Binding-site contacts:
Ligand atom N23 contacts residue GLU321 of chain 1.A at 3.3 Å (salt-bridge).
Ligand atom C11 contacts residue TRP314 of chain 1.A at 3.4 Å (hydrophobic).
Ligand atom O25 contacts residue GLU299 of chain 1.A at 2.6 Å (salt-bridge).
Ligand atom F16 contacts residue TRP314 of chain 1.A at 2.9 Å.
Ligand atom O25 contacts residue ZN1 of chain 1.B at 2.6 Å.
Ligand atom O25 contacts residue HIS302 of chain 1.A at 3.5 Å (h-bond).
Ligand atom F16 contacts residue LEU372 of chain 1.A at 3.0 Å.
Ligand atom C24 contacts residue GLU274 of chain 1.A at 3.5 Å.
Ligand atom C18 contacts residue GLN137 of chain 1.A at 3.4 Å.
Ligand atom C18 contacts residue TYR270 of chain 1.A at 3.5 Å (hydrophobic).
Ligand atom C21 contacts residue GLY272 of chain 1.A at 3.4 Å.
Ligand atom N27 contacts residue LYS367 of chain 1.A at 3.2 Å (salt-bridge).
Ligand atom N20 contacts residue TYR381 of chain 1.A at 3.4 Å.
Ligand atom C4 contacts residue PHE317 of chain 1.A at 3.4 Å (hydrophobic).
Ligand atom N26 contacts residue VAL370 of chain 1.A at 3.5 Å.
Ligand atom N20 contacts residue GLN139 of chain 1.A at 3.5 Å (h-bond).
Ligand atom N19 contacts residue GLN139 of chain 1.A at 3.5 Å (h-bond).
Ligand atom O25 contacts residue GLY272 of chain 1.A at 3.4 Å (h-bond).
Ligand atom O25 contacts residue GLU274 of chain 1.A at 2.8 Å (salt-bridge).
Ligand atom C1 contacts residue PRO377 of chain 1.A at 3.5 Å (hydrophobic).
Ligand atom C22 contacts residue GLU274 of chain 1.A at 3.1 Å.
Ligand atom N8 contacts residue PRO377 of chain 1.A at 3.5 Å (h-bond).
Ligand atom C17 contacts residue TYR270 of chain 1.A at 3.3 Å (hydrophobic).
Ligand atom N27 contacts residue LEU368 of chain 1.A at 3.0 Å (h-bond).
Ligand atom C17 contacts residue GLN137 of chain 1.A at 3.4 Å.
Ligand atom O6 contacts residue PRO377 of chain 1.A at 3.2 Å (h-bond).
Ligand atom C7 contacts residue PRO377 of chain 1.A at 3.5 Å (hydrophobic).
Ligand atom C2 contacts residue TYR381 of chain 1.A at 3.5 Å (hydrophobic).
Ligand atom N8 contacts residue TYR381 of chain 1.A at 3.4 Å.
Ligand atom C24 contacts residue TYR386 of chain 1.A at 3.4 Å (hydrophobic).
Ligand atom N23 contacts residue GLN139 of chain 1.A at 2.6 Å (h-bond).
Ligand atom C24 contacts residue ZN1 of chain 1.B at 2.6 Å.
Ligand atom C12 contacts residue LEU372 of chain 1.A at 3.5 Å (hydrophobic).
Ligand atom C17 contacts residue GLN139 of chain 1.A at 3.5 Å.
Ligand atom C28 contacts residue LYS367 of chain 1.A at 3.1 Å.
Ligand atom C3 contacts residue PHE317 of chain 1.A at 3.3 Å (hydrophobic).
Ligand atom C22 contacts residue GLY272 of chain 1.A at 3.4 Å.
Ligand atom C9 contacts residue ALA380 of chain 1.A at 3.5 Å (hydrophobic).
Ligand atom N23 contacts residue GLU274 of chain 1.A at 3.0 Å (salt-bridge).
Ligand atom C14 contacts residue TYR381 of chain 1.A at 3.5 Å (hydrophobic).

Sequence of chain 1.A:
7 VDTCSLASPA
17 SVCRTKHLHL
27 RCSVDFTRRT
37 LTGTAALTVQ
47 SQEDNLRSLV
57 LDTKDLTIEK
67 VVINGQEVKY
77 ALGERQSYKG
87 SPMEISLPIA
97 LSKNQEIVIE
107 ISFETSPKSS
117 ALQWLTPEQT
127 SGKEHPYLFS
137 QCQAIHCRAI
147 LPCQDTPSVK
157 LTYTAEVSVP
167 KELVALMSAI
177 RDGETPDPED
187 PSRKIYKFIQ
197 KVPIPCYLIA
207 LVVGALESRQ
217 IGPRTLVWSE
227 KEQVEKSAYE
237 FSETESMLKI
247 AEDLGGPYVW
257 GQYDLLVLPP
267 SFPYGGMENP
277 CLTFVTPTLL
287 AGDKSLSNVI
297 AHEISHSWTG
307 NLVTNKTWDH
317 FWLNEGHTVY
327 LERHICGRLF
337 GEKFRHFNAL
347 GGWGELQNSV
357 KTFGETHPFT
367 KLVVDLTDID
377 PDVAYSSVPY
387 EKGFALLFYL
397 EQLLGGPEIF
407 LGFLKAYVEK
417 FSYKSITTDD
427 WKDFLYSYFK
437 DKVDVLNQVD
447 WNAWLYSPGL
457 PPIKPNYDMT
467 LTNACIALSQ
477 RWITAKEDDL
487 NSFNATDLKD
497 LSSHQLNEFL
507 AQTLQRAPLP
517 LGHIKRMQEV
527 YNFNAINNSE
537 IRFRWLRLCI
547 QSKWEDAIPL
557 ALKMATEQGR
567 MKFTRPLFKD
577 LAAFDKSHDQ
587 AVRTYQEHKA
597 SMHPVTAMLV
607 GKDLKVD

The small molecule below binds the protein below.
Small molecule (SMILES): N[C@H](CO)Cn1ccc(-c2ccc(Oc3ncc(-c4ccn[nH]4)cc3F)cc2)n1